Sequence of chain 1.A:
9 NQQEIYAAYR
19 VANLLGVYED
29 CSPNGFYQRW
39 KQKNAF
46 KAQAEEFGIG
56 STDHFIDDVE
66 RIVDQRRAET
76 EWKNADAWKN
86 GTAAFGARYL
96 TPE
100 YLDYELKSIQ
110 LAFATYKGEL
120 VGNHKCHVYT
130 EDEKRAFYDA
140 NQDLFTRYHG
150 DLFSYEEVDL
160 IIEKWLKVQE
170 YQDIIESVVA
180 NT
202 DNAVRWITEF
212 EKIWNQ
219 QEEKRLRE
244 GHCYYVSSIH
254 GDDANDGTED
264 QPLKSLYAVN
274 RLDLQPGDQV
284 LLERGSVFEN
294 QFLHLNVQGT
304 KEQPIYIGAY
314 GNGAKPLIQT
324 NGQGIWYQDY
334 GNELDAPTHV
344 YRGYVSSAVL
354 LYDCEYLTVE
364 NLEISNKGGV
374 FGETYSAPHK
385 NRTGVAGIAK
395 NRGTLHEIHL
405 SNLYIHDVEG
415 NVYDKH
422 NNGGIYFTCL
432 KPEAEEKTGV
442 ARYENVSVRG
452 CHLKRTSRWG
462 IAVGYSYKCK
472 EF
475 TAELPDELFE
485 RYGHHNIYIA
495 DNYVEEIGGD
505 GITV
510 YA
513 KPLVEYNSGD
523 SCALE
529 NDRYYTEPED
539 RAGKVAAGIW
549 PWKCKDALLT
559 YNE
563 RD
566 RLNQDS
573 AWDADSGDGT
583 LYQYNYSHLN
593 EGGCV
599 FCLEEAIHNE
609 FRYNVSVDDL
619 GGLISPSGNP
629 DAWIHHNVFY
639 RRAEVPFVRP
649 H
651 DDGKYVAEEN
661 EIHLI

Binding-site contacts:
Ligand atom C5 contacts residue ASP577 of chain 1.A at 3.3 Å.
Ligand atom O5 contacts residue LYS419 of chain 1.A at 2.9 Å (salt-bridge).
Ligand atom O1 contacts residue ASP570 of chain 1.A at 2.5 Å (salt-bridge).
Ligand atom C4 contacts residue ASP338 of chain 1.A at 3.5 Å.
Ligand atom N2 contacts residue CYS600 of chain 1.A at 3.5 Å (h-bond).
Ligand atom O6 contacts residue HIS420 of chain 1.A at 3.1 Å.
Ligand atom C3 contacts residue ASP577 of chain 1.A at 3.5 Å.
Ligand atom O5 contacts residue ASP575 of chain 1.A at 3.3 Å (salt-bridge).
Ligand atom C3 contacts residue ASP338 of chain 1.A at 3.4 Å.
Ligand atom O4 contacts residue HIS420 of chain 1.A at 2.7 Å (h-bond).
Ligand atom C7 contacts residue CYS600 of chain 1.A at 3.5 Å (hydrophobic).
Ligand atom O6 contacts residue TRP550 of chain 1.A at 3.2 Å.
Ligand atom C8 contacts residue ASP577 of chain 1.A at 3.4 Å.
Ligand atom O6 contacts residue VAL543 of chain 1.A at 3.4 Å.
Ligand atom O5 contacts residue MSE598 of chain 1.A at 3.4 Å.
Ligand atom N2 contacts residue ASP577 of chain 1.A at 2.8 Å (salt-bridge).
Ligand atom O6 contacts residue ASP570 of chain 1.A at 2.7 Å (salt-bridge).
Ligand atom O3 contacts residue HIS342 of chain 1.A at 3.0 Å (h-bond).
Ligand atom C5 contacts residue ASP575 of chain 1.A at 3.6 Å.
Ligand atom C4 contacts residue HIS420 of chain 1.A at 3.4 Å.
Ligand atom O4 contacts residue LYS419 of chain 1.A at 2.8 Å (salt-bridge).
Ligand atom O3 contacts residue ASP338 of chain 1.A at 2.6 Å (salt-bridge).
Ligand atom C8 contacts residue SER578 of chain 1.A at 3.5 Å.
Ligand atom O6 contacts residue TYR466 of chain 1.A at 3.5 Å.
Ligand atom C6 contacts residue ASP570 of chain 1.A at 3.5 Å.
Ligand atom C5 contacts residue TRP550 of chain 1.A at 3.6 Å (hydrophobic).
Ligand atom O4 contacts residue LYS419 of chain 1.A at 2.9 Å (salt-bridge).
Ligand atom C6 contacts residue ASP504 of chain 1.A at 3.6 Å.
Ligand atom O5 contacts residue ASP577 of chain 1.A at 2.9 Å (salt-bridge).
Ligand atom O4 contacts residue TRP548 of chain 1.A at 3.5 Å.
Ligand atom C1 contacts residue LYS419 of chain 1.A at 3.4 Å.
Ligand atom C6 contacts residue HIS420 of chain 1.A at 3.5 Å.
Ligand atom O3 contacts residue LYS419 of chain 1.A at 3.1 Å (salt-bridge).
Ligand atom O6 contacts residue ALA544 of chain 1.A at 3.2 Å.
Ligand atom C2 contacts residue ASP577 of chain 1.A at 3.4 Å.
Ligand atom C1 contacts residue ASP570 of chain 1.A at 3.4 Å.
Ligand atom O4 contacts residue HIS342 of chain 1.A at 3.2 Å (h-bond).
Ligand atom C2 contacts residue LYS419 of chain 1.A at 3.6 Å.
Ligand atom C1 contacts residue ASP577 of chain 1.A at 3.2 Å.
Ligand atom O5 contacts residue ASP570 of chain 1.A at 3.1 Å (salt-bridge).

This small molecule binds to this protein.
Small molecule (SMILES): CC(=O)N[C@@H]1[C@@H](O[C@@H]2O[C@H](CO)[C@H](O)[C@H](O)[C@H]2O)[C@H](O)[C@@H](CO)O[C@H]1O